A protein and the small-molecule ligand that binds it are described below.
Small molecule (SMILES): CC(=O)N[C@@H]1[C@@H](O)[C@H](O[C@@H]2O[C@H](CO[C@]3(C(=O)O)C[C@H](O)[C@@H](NC(C)=O)[C@H]([C@H](O)[C@H](O)CO)O3)[C@H](O)[C@H](O)[C@H]2O)[C@@H](CO)O[C@H]1O

Binding-site contacts:
Ligand atom C1 contacts residue THR126 of chain 3.A at 3.4 Å.
Ligand atom C9 contacts residue HIS174 of chain 3.A at 3.5 Å.
Ligand atom C9 contacts residue TYR88 of chain 3.A at 3.5 Å (hydrophobic).
Ligand atom C8 contacts residue TYR88 of chain 3.A at 3.9 Å (hydrophobic).
Ligand atom C11 contacts residue THR125 of chain 3.A at 4.0 Å.
Ligand atom C7 contacts residue TRP142 of chain 3.A at 4.0 Å (hydrophobic).
Ligand atom C11 contacts residue LEU144 of chain 3.A at 4.1 Å (hydrophobic).
Ligand atom C5 contacts residue THR125 of chain 3.A at 3.8 Å.
Ligand atom O9 contacts residue SER176 of chain 3.A at 4.1 Å.
Ligand atom O9 contacts residue GLY219 of chain 3.A at 4.3 Å.
Ligand atom O1B contacts residue TYR88 of chain 3.A at 4.2 Å.
Ligand atom C4 contacts residue THR125 of chain 3.A at 3.4 Å.
Ligand atom O8 contacts residue TRP142 of chain 3.A at 4.2 Å.
Ligand atom O9 contacts residue VAL177 of chain 3.A at 4.0 Å.
Ligand atom C6 contacts residue THR125 of chain 3.A at 4.2 Å.
Ligand atom C10 contacts residue LEU185 of chain 3.A at 4.2 Å (hydrophobic).
Ligand atom O10 contacts residue LEU185 of chain 3.A at 3.2 Å.
Ligand atom O1A contacts residue SER127 of chain 3.A at 2.7 Å (h-bond).
Ligand atom O8 contacts residue TYR88 of chain 3.A at 3.2 Å (h-bond).
Ligand atom C10 contacts residue THR125 of chain 3.A at 4.0 Å.
Ligand atom C11 contacts residue TRP142 of chain 3.A at 3.8 Å (hydrophobic).
Ligand atom O1B contacts residue LEU217 of chain 3.A at 4.1 Å.
Ligand atom C4 contacts residue THR126 of chain 3.A at 4.2 Å.
Ligand atom C10 contacts residue TRP142 of chain 3.A at 4.1 Å (hydrophobic).
Ligand atom N5 contacts residue THR125 of chain 3.A at 3.0 Å (h-bond).
Ligand atom O4 contacts residue LEU217 of chain 3.A at 3.8 Å.
Ligand atom C4 contacts residue LEU217 of chain 3.A at 3.7 Å (hydrophobic).
Ligand atom C1 contacts residue SER127 of chain 3.A at 3.7 Å.
Ligand atom O9 contacts residue TYR88 of chain 3.A at 2.8 Å (h-bond).
Ligand atom O7 contacts residue LEU185 of chain 3.A at 4.2 Å.
Ligand atom O1B contacts residue SER127 of chain 3.A at 4.0 Å.
Ligand atom O1A contacts residue THR126 of chain 3.A at 3.3 Å (h-bond).
Ligand atom O1B contacts residue THR126 of chain 3.A at 2.7 Å (h-bond).
Ligand atom O3 contacts residue GLY216 of chain 3.A at 4.2 Å.
Ligand atom C6 contacts residue LEU217 of chain 3.A at 4.0 Å (hydrophobic).
Ligand atom C9 contacts residue SER176 of chain 3.A at 4.3 Å.
Ligand atom O4 contacts residue THR125 of chain 3.A at 3.7 Å.
Ligand atom N5 contacts residue TRP142 of chain 3.A at 4.2 Å.
Ligand atom O9 contacts residue HIS174 of chain 3.A at 3.5 Å (h-bond).
Ligand atom C11 contacts residue GLY124 of chain 3.A at 3.9 Å.

Sequence of chain 3.A:
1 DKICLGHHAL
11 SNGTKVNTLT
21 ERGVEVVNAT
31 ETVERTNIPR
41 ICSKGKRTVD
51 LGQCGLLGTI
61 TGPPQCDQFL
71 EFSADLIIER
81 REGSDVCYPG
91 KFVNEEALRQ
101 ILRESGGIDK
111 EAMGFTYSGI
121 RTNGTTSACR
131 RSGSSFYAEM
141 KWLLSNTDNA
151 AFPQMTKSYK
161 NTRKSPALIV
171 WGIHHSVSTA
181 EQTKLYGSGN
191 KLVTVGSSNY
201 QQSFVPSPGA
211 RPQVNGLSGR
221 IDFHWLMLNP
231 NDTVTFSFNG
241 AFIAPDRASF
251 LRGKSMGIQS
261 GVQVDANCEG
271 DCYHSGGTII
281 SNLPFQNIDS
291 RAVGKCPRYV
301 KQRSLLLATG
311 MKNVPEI